Sequence of chain 1.A:
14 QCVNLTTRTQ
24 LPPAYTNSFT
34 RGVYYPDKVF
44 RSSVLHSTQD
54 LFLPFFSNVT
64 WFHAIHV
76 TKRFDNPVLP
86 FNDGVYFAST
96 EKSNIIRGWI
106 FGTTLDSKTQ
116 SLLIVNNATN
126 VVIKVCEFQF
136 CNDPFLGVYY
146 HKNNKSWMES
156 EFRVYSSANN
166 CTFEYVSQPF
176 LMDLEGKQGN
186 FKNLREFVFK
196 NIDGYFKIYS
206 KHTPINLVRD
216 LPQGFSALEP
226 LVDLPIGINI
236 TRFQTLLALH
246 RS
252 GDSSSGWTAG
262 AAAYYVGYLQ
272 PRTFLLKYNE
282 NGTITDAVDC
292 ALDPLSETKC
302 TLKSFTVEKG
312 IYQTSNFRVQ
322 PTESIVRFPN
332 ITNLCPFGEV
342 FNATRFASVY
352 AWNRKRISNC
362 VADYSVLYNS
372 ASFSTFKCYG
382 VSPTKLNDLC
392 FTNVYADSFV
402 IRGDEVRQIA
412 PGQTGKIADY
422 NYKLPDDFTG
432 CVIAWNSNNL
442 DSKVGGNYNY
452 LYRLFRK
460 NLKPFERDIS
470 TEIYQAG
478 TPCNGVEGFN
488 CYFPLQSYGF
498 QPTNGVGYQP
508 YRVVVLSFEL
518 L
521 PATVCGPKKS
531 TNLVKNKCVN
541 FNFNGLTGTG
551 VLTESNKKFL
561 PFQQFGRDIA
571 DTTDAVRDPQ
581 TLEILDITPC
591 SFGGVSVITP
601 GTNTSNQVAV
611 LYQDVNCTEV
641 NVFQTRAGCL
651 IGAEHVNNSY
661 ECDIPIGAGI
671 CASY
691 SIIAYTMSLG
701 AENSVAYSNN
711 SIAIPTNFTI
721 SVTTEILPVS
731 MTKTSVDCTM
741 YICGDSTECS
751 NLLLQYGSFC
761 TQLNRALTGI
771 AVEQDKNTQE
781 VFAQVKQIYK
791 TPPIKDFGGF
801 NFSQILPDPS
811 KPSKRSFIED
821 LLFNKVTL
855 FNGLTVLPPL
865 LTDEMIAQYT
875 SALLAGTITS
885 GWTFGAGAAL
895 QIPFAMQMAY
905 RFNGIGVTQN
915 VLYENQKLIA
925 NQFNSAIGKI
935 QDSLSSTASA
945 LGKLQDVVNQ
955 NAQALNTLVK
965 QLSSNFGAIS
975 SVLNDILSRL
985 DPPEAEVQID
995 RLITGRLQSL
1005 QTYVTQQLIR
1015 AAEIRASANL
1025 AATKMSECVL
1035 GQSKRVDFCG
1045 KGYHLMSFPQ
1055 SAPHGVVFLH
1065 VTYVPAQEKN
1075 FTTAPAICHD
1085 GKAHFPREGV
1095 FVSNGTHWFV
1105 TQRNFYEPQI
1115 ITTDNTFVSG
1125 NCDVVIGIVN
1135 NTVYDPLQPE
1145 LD

This small molecule binds to this protein.
Small molecule (SMILES): CC(=O)N[C@@H]1[C@@H](O)[C@H](O)[C@@H](CO)O[C@H]1O

Binding-site contacts:
Ligand atom C6 contacts residue GLN895 of chain 1.B at 3.9 Å.
Ligand atom C3 contacts residue ASN1074 of chain 1.A at 3.8 Å.
Ligand atom O6 contacts residue GLN895 of chain 1.B at 3.7 Å.
Ligand atom O7 contacts residue ASN1074 of chain 1.A at 4.3 Å.
Ligand atom N2 contacts residue ASN1074 of chain 1.A at 2.9 Å (h-bond).
Ligand atom O4 contacts residue ALA706 of chain 1.A at 4.3 Å.
Ligand atom C1 contacts residue ASN1074 of chain 1.A at 1.4 Å.
Ligand atom O5 contacts residue ASN1074 of chain 1.A at 2.4 Å (h-bond).
Ligand atom O6 contacts residue ASN1074 of chain 1.A at 4.1 Å.
Ligand atom C4 contacts residue ALA706 of chain 1.A at 3.8 Å (hydrophobic).
Ligand atom C6 contacts residue ALA706 of chain 1.A at 4.4 Å (hydrophobic).
Ligand atom C5 contacts residue ALA706 of chain 1.A at 4.5 Å (hydrophobic).
Ligand atom C4 contacts residue ASN1074 of chain 1.A at 4.2 Å.
Ligand atom O5 contacts residue GLN895 of chain 1.B at 3.8 Å.
Ligand atom C7 contacts residue ASN1074 of chain 1.A at 3.8 Å.
Ligand atom C2 contacts residue ASN1074 of chain 1.A at 2.4 Å.
Ligand atom C5 contacts residue ASN1074 of chain 1.A at 3.7 Å.

Sequence of chain 1.B:
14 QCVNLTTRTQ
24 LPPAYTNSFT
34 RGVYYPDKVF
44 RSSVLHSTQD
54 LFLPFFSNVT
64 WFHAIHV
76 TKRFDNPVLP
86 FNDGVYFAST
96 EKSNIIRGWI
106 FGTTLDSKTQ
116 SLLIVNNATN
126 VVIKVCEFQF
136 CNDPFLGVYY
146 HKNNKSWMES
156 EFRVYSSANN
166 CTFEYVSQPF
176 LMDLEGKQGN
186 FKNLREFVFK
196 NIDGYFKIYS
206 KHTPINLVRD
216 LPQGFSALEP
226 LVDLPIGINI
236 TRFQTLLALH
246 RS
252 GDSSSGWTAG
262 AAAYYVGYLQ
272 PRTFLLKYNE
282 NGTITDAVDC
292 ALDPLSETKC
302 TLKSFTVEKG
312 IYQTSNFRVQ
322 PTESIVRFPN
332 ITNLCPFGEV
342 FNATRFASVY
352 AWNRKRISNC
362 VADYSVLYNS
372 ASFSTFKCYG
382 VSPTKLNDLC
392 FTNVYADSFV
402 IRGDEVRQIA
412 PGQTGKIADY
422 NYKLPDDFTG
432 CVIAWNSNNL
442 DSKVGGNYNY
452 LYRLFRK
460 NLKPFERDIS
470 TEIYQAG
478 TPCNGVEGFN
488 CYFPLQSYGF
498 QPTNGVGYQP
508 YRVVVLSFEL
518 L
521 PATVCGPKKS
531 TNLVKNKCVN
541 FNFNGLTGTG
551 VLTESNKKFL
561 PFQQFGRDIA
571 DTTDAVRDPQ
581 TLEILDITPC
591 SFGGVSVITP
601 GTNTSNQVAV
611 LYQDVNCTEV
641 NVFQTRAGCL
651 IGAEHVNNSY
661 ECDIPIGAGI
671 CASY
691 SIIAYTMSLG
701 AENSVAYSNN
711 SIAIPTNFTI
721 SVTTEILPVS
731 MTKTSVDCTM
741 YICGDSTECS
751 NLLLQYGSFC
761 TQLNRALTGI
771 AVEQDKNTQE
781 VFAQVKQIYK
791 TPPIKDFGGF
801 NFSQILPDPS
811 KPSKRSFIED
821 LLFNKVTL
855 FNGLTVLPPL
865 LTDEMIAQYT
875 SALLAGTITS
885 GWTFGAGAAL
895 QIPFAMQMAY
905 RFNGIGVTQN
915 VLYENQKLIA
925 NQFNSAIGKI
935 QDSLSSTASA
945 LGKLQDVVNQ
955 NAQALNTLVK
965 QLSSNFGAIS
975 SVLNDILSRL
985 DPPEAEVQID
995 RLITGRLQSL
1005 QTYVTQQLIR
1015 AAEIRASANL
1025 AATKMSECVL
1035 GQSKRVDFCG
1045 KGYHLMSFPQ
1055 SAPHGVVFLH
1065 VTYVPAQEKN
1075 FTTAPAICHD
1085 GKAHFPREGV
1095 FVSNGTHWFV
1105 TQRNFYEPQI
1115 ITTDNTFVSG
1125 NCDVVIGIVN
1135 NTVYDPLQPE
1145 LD